Sequence of chain 1.G:
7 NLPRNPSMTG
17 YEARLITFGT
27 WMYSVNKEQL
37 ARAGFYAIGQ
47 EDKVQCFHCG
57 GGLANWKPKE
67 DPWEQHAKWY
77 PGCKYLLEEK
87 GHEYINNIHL

Binding-site contacts:
Ligand atom N contacts residue ASN61 of chain 1.G at 4.0 Å.
Ligand atom CB contacts residue GLU66 of chain 1.G at 3.8 Å.
Ligand atom CA contacts residue ASN61 of chain 1.G at 3.6 Å.
Ligand atom N contacts residue GLU66 of chain 1.G at 2.8 Å (salt-bridge).
Ligand atom N contacts residue ALA60 of chain 1.G at 3.0 Å (h-bond).
Ligand atom CD contacts residue TRP75 of chain 1.G at 3.6 Å (hydrophobic).
Ligand atom CA contacts residue ALA60 of chain 1.G at 3.3 Å (hydrophobic).
Ligand atom N contacts residue GLY58 of chain 1.G at 3.4 Å (h-bond).
Ligand atom CB contacts residue TRP62 of chain 1.G at 3.7 Å (hydrophobic).
Ligand atom O contacts residue TRP75 of chain 1.G at 2.9 Å (h-bond).
Ligand atom CA contacts residue LEU59 of chain 1.G at 3.9 Å (hydrophobic).
Ligand atom CB contacts residue GLN71 of chain 1.G at 3.5 Å.
Ligand atom CA contacts residue GLU66 of chain 1.G at 3.7 Å.
Ligand atom CG1 contacts residue GLY58 of chain 1.G at 3.9 Å.
Ligand atom CB contacts residue LEU59 of chain 1.G at 3.9 Å (hydrophobic).
Ligand atom CG2 contacts residue ALA60 of chain 1.G at 3.0 Å (hydrophobic).
Ligand atom CG1 contacts residue ILE22 of chain 1.E at 3.7 Å (hydrophobic).
Ligand atom C contacts residue ALA60 of chain 1.G at 3.6 Å (hydrophobic).
Ligand atom CB contacts residue TYR76 of chain 1.G at 3.5 Å (hydrophobic).
Ligand atom C contacts residue GLY58 of chain 1.G at 3.8 Å.
Ligand atom N contacts residue GLN71 of chain 1.G at 2.7 Å (h-bond).
Ligand atom CA contacts residue TRP75 of chain 1.G at 4.0 Å (hydrophobic).
Ligand atom CG contacts residue TRP75 of chain 1.G at 3.4 Å (hydrophobic).
Ligand atom CD1 contacts residue ILE44 of chain 1.G at 3.6 Å (hydrophobic).
Ligand atom CG2 contacts residue LEU59 of chain 1.G at 4.0 Å (hydrophobic).
Ligand atom CB contacts residue ILE22 of chain 1.E at 4.0 Å (hydrophobic).
Ligand atom O contacts residue ALA60 of chain 1.G at 2.9 Å (h-bond).
Ligand atom CD1 contacts residue LYS49 of chain 1.G at 3.6 Å.
Ligand atom CA contacts residue GLY58 of chain 1.G at 3.3 Å.
Ligand atom CA contacts residue TYR76 of chain 1.G at 3.7 Å (hydrophobic).
Ligand atom C contacts residue LEU59 of chain 1.G at 3.6 Å (hydrophobic).
Ligand atom CG2 contacts residue ALA60 of chain 1.G at 3.8 Å (hydrophobic).
Ligand atom C contacts residue TRP75 of chain 1.G at 3.8 Å (hydrophobic).
Ligand atom N contacts residue LEU59 of chain 1.G at 3.7 Å.
Ligand atom CB contacts residue ALA60 of chain 1.G at 3.4 Å (hydrophobic).
Ligand atom C contacts residue GLN71 of chain 1.G at 3.6 Å.
Ligand atom CA contacts residue GLN71 of chain 1.G at 3.4 Å.
Ligand atom O contacts residue LEU59 of chain 1.G at 3.5 Å.
Ligand atom C contacts residue ALA60 of chain 1.G at 4.0 Å (hydrophobic).
Ligand atom O contacts residue GLN71 of chain 1.G at 3.0 Å (h-bond).

A protein and the small-molecule ligand that binds it are described below.
Small molecule (SMILES): CC[C@H](C)[C@H](NC(=O)[C@@H]1CCCN1C(=O)[C@@H](NC(=O)[C@H](C)N)C(C)C)C(=O)N[C@@H](C)C=O

Sequence of chain 1.E:
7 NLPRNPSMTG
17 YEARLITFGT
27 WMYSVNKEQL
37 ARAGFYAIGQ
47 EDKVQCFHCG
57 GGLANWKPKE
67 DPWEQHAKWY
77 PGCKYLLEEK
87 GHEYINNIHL